Binding-site contacts:
Ligand atom C6 contacts residue GLY310 of chain 1.A at 3.8 Å.
Ligand atom C2 contacts residue ASN294 of chain 1.A at 2.5 Å.
Ligand atom O5 contacts residue ASN294 of chain 1.A at 2.4 Å (h-bond).
Ligand atom C6 contacts residue SER41 of chain 1.A at 4.4 Å.
Ligand atom C3 contacts residue ASN294 of chain 1.A at 3.8 Å.
Ligand atom C8 contacts residue ASN294 of chain 1.A at 4.1 Å.
Ligand atom O6 contacts residue SER41 of chain 1.A at 3.3 Å (h-bond).
Ligand atom O5 contacts residue GLY310 of chain 1.A at 3.3 Å.
Ligand atom C7 contacts residue ASN294 of chain 1.A at 3.7 Å.
Ligand atom C1 contacts residue GLY310 of chain 1.A at 4.1 Å.
Ligand atom C1 contacts residue ASN294 of chain 1.A at 1.4 Å.
Ligand atom C5 contacts residue ASN294 of chain 1.A at 3.7 Å.
Ligand atom O5 contacts residue SER41 of chain 1.A at 3.8 Å.
Ligand atom C5 contacts residue SER41 of chain 1.A at 4.0 Å.
Ligand atom N2 contacts residue ASN294 of chain 1.A at 2.9 Å (h-bond).
Ligand atom C1 contacts residue SER41 of chain 1.A at 4.0 Å.
Ligand atom C4 contacts residue ASN294 of chain 1.A at 4.2 Å.
Ligand atom O7 contacts residue ASN294 of chain 1.A at 4.0 Å.
Ligand atom C5 contacts residue GLY310 of chain 1.A at 4.3 Å.
Ligand atom O6 contacts residue GLY310 of chain 1.A at 2.8 Å (h-bond).

Sequence of chain 1.A:
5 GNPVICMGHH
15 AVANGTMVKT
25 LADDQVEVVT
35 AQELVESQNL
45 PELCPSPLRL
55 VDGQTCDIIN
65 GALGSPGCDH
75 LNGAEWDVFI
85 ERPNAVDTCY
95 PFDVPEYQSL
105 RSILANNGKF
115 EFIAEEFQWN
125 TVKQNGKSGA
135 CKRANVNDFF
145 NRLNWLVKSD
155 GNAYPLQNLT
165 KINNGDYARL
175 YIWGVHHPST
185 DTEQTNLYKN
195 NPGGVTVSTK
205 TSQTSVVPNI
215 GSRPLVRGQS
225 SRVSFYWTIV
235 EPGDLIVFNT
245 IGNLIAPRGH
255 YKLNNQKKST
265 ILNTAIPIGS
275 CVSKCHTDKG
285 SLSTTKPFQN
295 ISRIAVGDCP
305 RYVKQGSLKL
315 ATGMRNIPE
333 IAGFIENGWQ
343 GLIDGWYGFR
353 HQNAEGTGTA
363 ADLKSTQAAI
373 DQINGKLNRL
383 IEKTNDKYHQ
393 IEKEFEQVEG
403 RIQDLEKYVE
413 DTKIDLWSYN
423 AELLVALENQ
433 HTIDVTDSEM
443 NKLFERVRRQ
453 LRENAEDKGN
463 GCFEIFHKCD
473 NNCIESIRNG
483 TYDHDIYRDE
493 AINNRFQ

A small-molecule ligand and the protein it binds are described below.
Small molecule (SMILES): CC(=O)N[C@@H]1[C@@H](O)[C@H](O)[C@@H](CO)O[C@H]1O